Binding-site contacts:
Ligand atom NH2 contacts residue TRP290 of chain 2.B at 2.8 Å (h-bond).
Ligand atom NE contacts residue HEM1 of chain 2.H at 3.9 Å.
Ligand atom N contacts residue HEM1 of chain 2.H at 3.1 Å (h-bond).
Ligand atom OXT contacts residue TYR291 of chain 2.B at 2.8 Å (h-bond).
Ligand atom N contacts residue GLU295 of chain 2.B at 2.8 Å (salt-bridge).
Ligand atom CA contacts residue GLU295 of chain 2.B at 3.5 Å.
Ligand atom CZ contacts residue PRO268 of chain 2.B at 3.7 Å (hydrophobic).
Ligand atom C contacts residue TYR291 of chain 2.B at 3.5 Å (hydrophobic).
Ligand atom CD contacts residue VAL270 of chain 2.B at 4.1 Å (hydrophobic).
Ligand atom NH1 contacts residue HEM1 of chain 2.H at 3.5 Å (h-bond).
Ligand atom CA contacts residue TYR291 of chain 2.B at 4.2 Å (hydrophobic).
Ligand atom C contacts residue GLU295 of chain 2.B at 4.2 Å.
Ligand atom CG contacts residue GLU295 of chain 2.B at 3.8 Å.
Ligand atom CB contacts residue PRO268 of chain 2.B at 4.0 Å (hydrophobic).
Ligand atom CZ contacts residue GLU295 of chain 2.B at 3.4 Å.
Ligand atom CZ contacts residue HEM1 of chain 2.H at 3.8 Å.
Ligand atom O contacts residue ASP300 of chain 2.B at 2.7 Å (salt-bridge).
Ligand atom OXT contacts residue TRP264 of chain 2.B at 4.2 Å.
Ligand atom CD contacts residue GLU295 of chain 2.B at 3.6 Å.
Ligand atom CB contacts residue GLN181 of chain 2.B at 4.1 Å.
Ligand atom O contacts residue TYR291 of chain 2.B at 3.4 Å.
Ligand atom C contacts residue ASP300 of chain 2.B at 3.6 Å.
Ligand atom NH2 contacts residue TYR291 of chain 2.B at 3.9 Å.
Ligand atom CD contacts residue HEM1 of chain 2.H at 3.8 Å.
Ligand atom OXT contacts residue TYR265 of chain 2.B at 3.6 Å (h-bond).
Ligand atom OXT contacts residue ASP300 of chain 2.B at 3.7 Å.
Ligand atom NE contacts residue GLU295 of chain 2.B at 2.6 Å (salt-bridge).
Ligand atom NE contacts residue PRO268 of chain 2.B at 3.7 Å.
Ligand atom OXT contacts residue GLN181 of chain 2.B at 3.5 Å (h-bond).
Ligand atom NH2 contacts residue GLU295 of chain 2.B at 3.0 Å (salt-bridge).
Ligand atom CB contacts residue GLU295 of chain 2.B at 3.1 Å.
Ligand atom O contacts residue GLU295 of chain 2.B at 3.8 Å.
Ligand atom CB contacts residue TYR291 of chain 2.B at 3.8 Å (hydrophobic).
Ligand atom NH1 contacts residue PRO268 of chain 2.B at 3.9 Å.
Ligand atom CG contacts residue HEM1 of chain 2.H at 4.3 Å.
Ligand atom CA contacts residue HEM1 of chain 2.H at 4.0 Å.
Ligand atom NH2 contacts residue PRO268 of chain 2.B at 3.9 Å.
Ligand atom NH2 contacts residue HEM1 of chain 2.H at 3.5 Å.
Ligand atom CZ contacts residue TRP290 of chain 2.B at 3.9 Å (hydrophobic).
Ligand atom CG contacts residue GLN181 of chain 2.B at 4.3 Å.

The protein below binds the small molecule below.
Small molecule (SMILES): NC(=[NH2+])NCCC[C@H](N)C(=O)O

Sequence of chain 2.B:
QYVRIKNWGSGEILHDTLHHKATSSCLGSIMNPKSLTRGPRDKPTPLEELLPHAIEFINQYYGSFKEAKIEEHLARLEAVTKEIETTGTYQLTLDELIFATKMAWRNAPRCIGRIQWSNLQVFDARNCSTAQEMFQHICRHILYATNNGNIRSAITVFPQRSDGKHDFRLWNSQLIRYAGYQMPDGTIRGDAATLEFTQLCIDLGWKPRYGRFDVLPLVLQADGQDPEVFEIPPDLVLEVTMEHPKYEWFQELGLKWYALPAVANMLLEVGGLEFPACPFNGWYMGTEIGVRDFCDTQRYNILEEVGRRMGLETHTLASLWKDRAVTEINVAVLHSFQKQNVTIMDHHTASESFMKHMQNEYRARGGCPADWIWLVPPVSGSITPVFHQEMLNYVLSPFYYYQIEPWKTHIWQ